Sequence of chain 2.A:
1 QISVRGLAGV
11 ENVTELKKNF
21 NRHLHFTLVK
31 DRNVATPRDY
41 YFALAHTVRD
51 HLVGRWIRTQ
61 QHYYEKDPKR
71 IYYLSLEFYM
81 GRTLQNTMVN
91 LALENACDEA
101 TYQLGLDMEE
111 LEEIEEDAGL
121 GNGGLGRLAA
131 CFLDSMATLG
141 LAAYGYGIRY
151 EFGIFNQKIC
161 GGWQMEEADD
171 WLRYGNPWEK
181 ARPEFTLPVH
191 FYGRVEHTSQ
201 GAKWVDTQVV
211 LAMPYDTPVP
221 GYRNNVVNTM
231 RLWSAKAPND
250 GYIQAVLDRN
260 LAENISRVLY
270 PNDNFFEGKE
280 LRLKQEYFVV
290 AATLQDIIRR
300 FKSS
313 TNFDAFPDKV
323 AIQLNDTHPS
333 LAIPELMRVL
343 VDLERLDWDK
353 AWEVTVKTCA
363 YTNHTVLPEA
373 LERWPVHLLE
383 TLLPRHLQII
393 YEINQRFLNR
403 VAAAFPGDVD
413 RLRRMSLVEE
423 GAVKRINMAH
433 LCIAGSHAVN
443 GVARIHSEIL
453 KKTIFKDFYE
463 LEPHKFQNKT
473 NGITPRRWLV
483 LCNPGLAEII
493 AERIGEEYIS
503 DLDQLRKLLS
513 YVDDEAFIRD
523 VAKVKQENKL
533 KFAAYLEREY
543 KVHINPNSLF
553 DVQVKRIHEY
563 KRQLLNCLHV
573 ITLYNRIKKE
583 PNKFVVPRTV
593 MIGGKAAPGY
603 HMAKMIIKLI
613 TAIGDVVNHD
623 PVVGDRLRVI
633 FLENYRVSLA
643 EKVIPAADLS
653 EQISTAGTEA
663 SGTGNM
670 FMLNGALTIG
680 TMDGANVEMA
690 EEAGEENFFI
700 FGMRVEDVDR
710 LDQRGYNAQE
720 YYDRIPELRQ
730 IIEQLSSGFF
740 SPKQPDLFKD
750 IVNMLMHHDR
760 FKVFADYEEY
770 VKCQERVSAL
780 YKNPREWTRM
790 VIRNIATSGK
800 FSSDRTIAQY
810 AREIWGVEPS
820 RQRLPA

A protein and the small-molecule ligand that binds it are described below.
Small molecule (SMILES): CC(C)c1ccc(C[C@@H](C)C(=O)N[C@@H]2O[C@H](CO)[C@@H](O)[C@H](O)[C@H]2O)cc1

Binding-site contacts:
Ligand atom C8 contacts residue ASP272 of chain 2.A at 2.9 Å.
Ligand atom O4' contacts residue GLY664 of chain 2.A at 2.9 Å (h-bond).
Ligand atom C11 contacts residue HIS330 of chain 2.A at 3.8 Å.
Ligand atom O2' contacts residue TYR562 of chain 2.A at 3.2 Å (h-bond).
Ligand atom C3' contacts residue GLU661 of chain 2.A at 3.4 Å.
Ligand atom C6 contacts residue ASP272 of chain 2.A at 3.7 Å.
Ligand atom O3' contacts residue SER663 of chain 2.A at 2.9 Å (h-bond).
Ligand atom O3' contacts residue ALA662 of chain 2.A at 3.3 Å (h-bond).
Ligand atom C15 contacts residue PHE274 of chain 2.A at 3.6 Å (hydrophobic).
Ligand atom C5 contacts residue LEU125 of chain 2.A at 3.5 Å (hydrophobic).
Ligand atom C1' contacts residue HIS366 of chain 2.A at 3.8 Å.
Ligand atom O5' contacts residue LEU125 of chain 2.A at 3.8 Å.
Ligand atom C4' contacts residue GLY664 of chain 2.A at 3.8 Å.
Ligand atom C6' contacts residue HIS366 of chain 2.A at 3.5 Å.
Ligand atom C2' contacts residue GLU661 of chain 2.A at 3.8 Å.
Ligand atom C15 contacts residue ASN271 of chain 2.A at 3.2 Å.
Ligand atom C2' contacts residue HIS366 of chain 2.A at 3.4 Å.
Ligand atom O4' contacts residue ASN473 of chain 2.A at 3.5 Å (h-bond).
Ligand atom O6' contacts residue HIS366 of chain 2.A at 2.8 Å (h-bond).
Ligand atom O4' contacts residue SER663 of chain 2.A at 3.6 Å.
Ligand atom C5 contacts residue ASP328 of chain 2.A at 3.5 Å.
Ligand atom C9 contacts residue ASP272 of chain 2.A at 3.5 Å.
Ligand atom C3' contacts residue GLY664 of chain 2.A at 3.8 Å.
Ligand atom C14 contacts residue HIS330 of chain 2.A at 3.9 Å.
Ligand atom C7 contacts residue ASP272 of chain 2.A at 3.4 Å.
Ligand atom O6' contacts residue VAL444 of chain 2.A at 3.8 Å.
Ligand atom O6' contacts residue ASN473 of chain 2.A at 2.7 Å (h-bond).
Ligand atom O3' contacts residue GLY664 of chain 2.A at 3.0 Å (h-bond).
Ligand atom N1 contacts residue HIS366 of chain 2.A at 3.3 Å (h-bond).
Ligand atom C6' contacts residue GLY124 of chain 2.A at 3.8 Å.
Ligand atom C9 contacts residue ALA372 of chain 2.A at 3.8 Å (hydrophobic).
Ligand atom C11 contacts residue ASN271 of chain 2.A at 3.8 Å.
Ligand atom O3 contacts residue LEU125 of chain 2.A at 3.4 Å.
Ligand atom C14 contacts residue ALA372 of chain 2.A at 3.8 Å (hydrophobic).
Ligand atom C6' contacts residue ASN473 of chain 2.A at 3.3 Å.
Ligand atom O5' contacts residue HIS366 of chain 2.A at 3.6 Å (h-bond).
Ligand atom O3' contacts residue GLU661 of chain 2.A at 2.8 Å (salt-bridge).
Ligand atom C5' contacts residue GLY124 of chain 2.A at 3.8 Å.
Ligand atom C5' contacts residue LEU125 of chain 2.A at 3.8 Å (hydrophobic).
Ligand atom O2' contacts residue GLU661 of chain 2.A at 3.1 Å (salt-bridge).